Sequence of chain 1.A:
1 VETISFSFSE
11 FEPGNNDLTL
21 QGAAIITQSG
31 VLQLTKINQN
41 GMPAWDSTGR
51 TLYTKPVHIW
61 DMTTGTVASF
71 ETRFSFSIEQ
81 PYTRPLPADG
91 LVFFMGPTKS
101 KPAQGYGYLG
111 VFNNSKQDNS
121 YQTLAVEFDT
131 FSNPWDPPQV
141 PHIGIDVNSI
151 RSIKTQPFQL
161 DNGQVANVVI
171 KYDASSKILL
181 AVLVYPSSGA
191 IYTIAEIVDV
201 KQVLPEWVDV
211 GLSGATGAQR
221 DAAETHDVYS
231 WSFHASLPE

Binding-site contacts:
Ligand atom O4 contacts residue ALA88 of chain 1.A at 3.8 Å.
Ligand atom C2 contacts residue ASN133 of chain 1.A at 4.3 Å.
Ligand atom C5 contacts residue PHE131 of chain 1.A at 3.4 Å (hydrophobic).
Ligand atom O3 contacts residue GLY107 of chain 1.A at 2.9 Å (h-bond).
Ligand atom C3 contacts residue GLN219 of chain 1.A at 4.1 Å.
Ligand atom O6 contacts residue ALA222 of chain 1.A at 3.6 Å.
Ligand atom O3 contacts residue PHE131 of chain 1.A at 3.9 Å.
Ligand atom C6 contacts residue ALA222 of chain 1.A at 3.6 Å (hydrophobic).
Ligand atom O3 contacts residue ALA218 of chain 1.A at 3.9 Å.
Ligand atom C1 contacts residue ALA218 of chain 1.A at 4.0 Å (hydrophobic).
Ligand atom O4 contacts residue GLY217 of chain 1.A at 3.1 Å.
Ligand atom O3 contacts residue TYR106 of chain 1.A at 3.6 Å.
Ligand atom C4 contacts residue PHE131 of chain 1.A at 3.6 Å (hydrophobic).
Ligand atom C2 contacts residue ALA218 of chain 1.A at 3.9 Å (hydrophobic).
Ligand atom O4 contacts residue ASP89 of chain 1.A at 2.6 Å (salt-bridge).
Ligand atom O3 contacts residue ASN133 of chain 1.A at 3.0 Å (h-bond).
Ligand atom O5 contacts residue ALA218 of chain 1.A at 3.7 Å.
Ligand atom C2 contacts residue GLN219 of chain 1.A at 4.1 Å.
Ligand atom O3 contacts residue ASP89 of chain 1.A at 2.6 Å (salt-bridge).
Ligand atom O4 contacts residue ALA218 of chain 1.A at 3.5 Å.
Ligand atom C7 contacts residue GLN219 of chain 1.A at 3.4 Å.
Ligand atom C6 contacts residue ALA88 of chain 1.A at 4.0 Å (hydrophobic).
Ligand atom O2 contacts residue ASN133 of chain 1.A at 3.7 Å.
Ligand atom O4 contacts residue TYR106 of chain 1.A at 4.1 Å.
Ligand atom C4 contacts residue ALA218 of chain 1.A at 4.2 Å (hydrophobic).
Ligand atom C3 contacts residue ASN133 of chain 1.A at 3.5 Å.
Ligand atom C2 contacts residue TYR106 of chain 1.A at 4.2 Å (hydrophobic).
Ligand atom O7 contacts residue GLN219 of chain 1.A at 3.2 Å (h-bond).
Ligand atom N2 contacts residue GLN219 of chain 1.A at 3.9 Å.
Ligand atom O3 contacts residue GLN219 of chain 1.A at 3.0 Å (h-bond).
Ligand atom C4 contacts residue ALA88 of chain 1.A at 3.9 Å (hydrophobic).
Ligand atom C3 contacts residue PHE131 of chain 1.A at 3.4 Å (hydrophobic).
Ligand atom C6 contacts residue ALA218 of chain 1.A at 3.9 Å (hydrophobic).
Ligand atom O6 contacts residue GLN219 of chain 1.A at 3.2 Å.
Ligand atom C3 contacts residue ALA218 of chain 1.A at 4.0 Å (hydrophobic).
Ligand atom C8 contacts residue GLN219 of chain 1.A at 4.0 Å.
Ligand atom C6 contacts residue PHE131 of chain 1.A at 4.0 Å (hydrophobic).
Ligand atom O4 contacts residue ALA218 of chain 1.A at 3.0 Å (h-bond).
Ligand atom C3 contacts residue ASP89 of chain 1.A at 3.5 Å.
Ligand atom C4 contacts residue ASP89 of chain 1.A at 3.3 Å.

The protein below binds the small molecule below.
Small molecule (SMILES): CC(=O)N[C@@H]1[C@@H](O)[C@H](O[C@@H]2O[C@H](CO)[C@H](O)[C@H](O)[C@H]2O)[C@@H](CO)O[C@H]1O